Sequence of chain 1.A:
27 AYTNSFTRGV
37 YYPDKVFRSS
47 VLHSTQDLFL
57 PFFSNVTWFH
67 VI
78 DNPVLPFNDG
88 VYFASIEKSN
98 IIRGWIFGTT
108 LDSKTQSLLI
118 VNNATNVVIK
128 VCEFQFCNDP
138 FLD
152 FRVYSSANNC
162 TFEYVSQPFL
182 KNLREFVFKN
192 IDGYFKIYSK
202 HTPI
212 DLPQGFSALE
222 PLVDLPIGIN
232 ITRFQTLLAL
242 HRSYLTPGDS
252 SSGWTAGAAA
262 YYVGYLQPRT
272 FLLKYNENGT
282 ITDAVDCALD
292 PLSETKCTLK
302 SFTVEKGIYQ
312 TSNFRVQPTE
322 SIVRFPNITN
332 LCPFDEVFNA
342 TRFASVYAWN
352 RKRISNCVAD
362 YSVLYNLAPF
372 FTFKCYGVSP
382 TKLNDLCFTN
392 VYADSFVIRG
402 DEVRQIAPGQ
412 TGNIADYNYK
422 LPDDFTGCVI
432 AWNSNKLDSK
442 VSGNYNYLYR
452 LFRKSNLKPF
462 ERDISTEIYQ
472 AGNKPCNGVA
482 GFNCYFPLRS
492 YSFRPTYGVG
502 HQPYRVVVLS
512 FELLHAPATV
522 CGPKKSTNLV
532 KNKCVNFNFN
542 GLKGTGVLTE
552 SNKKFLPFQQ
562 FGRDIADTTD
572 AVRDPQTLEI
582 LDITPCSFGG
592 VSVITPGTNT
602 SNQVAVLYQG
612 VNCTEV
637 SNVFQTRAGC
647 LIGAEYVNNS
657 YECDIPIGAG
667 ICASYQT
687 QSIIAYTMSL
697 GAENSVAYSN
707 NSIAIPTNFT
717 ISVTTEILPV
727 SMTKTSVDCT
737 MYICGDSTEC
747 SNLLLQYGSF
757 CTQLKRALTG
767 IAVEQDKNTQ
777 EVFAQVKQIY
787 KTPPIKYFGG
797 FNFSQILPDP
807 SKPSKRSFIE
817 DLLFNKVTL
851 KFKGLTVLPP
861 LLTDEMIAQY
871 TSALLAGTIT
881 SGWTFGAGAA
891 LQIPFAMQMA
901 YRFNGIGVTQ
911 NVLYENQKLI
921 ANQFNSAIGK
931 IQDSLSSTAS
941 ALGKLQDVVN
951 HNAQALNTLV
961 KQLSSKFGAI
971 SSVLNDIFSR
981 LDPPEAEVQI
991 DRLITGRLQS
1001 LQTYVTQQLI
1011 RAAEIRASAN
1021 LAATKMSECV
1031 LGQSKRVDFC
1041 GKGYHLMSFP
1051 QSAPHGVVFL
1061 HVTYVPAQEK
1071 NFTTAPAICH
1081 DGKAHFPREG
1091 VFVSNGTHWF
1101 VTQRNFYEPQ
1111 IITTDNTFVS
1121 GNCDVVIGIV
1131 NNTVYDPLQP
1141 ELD

The small molecule below binds the protein below.
Small molecule (SMILES): CC(=O)N[C@@H]1[C@@H](O)[C@H](O)[C@@H](CO)O[C@H]1O

Binding-site contacts:
Ligand atom C8 contacts residue TYR652 of chain 1.A at 3.4 Å (hydrophobic).
Ligand atom C3 contacts residue ASN654 of chain 1.A at 3.8 Å.
Ligand atom C2 contacts residue TYR652 of chain 1.A at 3.9 Å (hydrophobic).
Ligand atom C7 contacts residue GLU651 of chain 1.A at 4.4 Å.
Ligand atom C2 contacts residue ASN654 of chain 1.A at 2.5 Å.
Ligand atom O3 contacts residue GLU651 of chain 1.A at 3.5 Å (salt-bridge).
Ligand atom C3 contacts residue GLU651 of chain 1.A at 3.9 Å.
Ligand atom C4 contacts residue ASN654 of chain 1.A at 4.3 Å.
Ligand atom O5 contacts residue ASN654 of chain 1.A at 2.4 Å (h-bond).
Ligand atom O7 contacts residue ASN654 of chain 1.A at 4.3 Å.
Ligand atom N2 contacts residue GLU651 of chain 1.A at 4.1 Å.
Ligand atom C5 contacts residue ASN654 of chain 1.A at 3.7 Å.
Ligand atom C1 contacts residue TYR652 of chain 1.A at 4.0 Å (hydrophobic).
Ligand atom C7 contacts residue ASN654 of chain 1.A at 3.8 Å.
Ligand atom N2 contacts residue VAL653 of chain 1.A at 4.4 Å.
Ligand atom N2 contacts residue TYR652 of chain 1.A at 2.9 Å (h-bond).
Ligand atom C7 contacts residue TYR652 of chain 1.A at 3.6 Å (hydrophobic).
Ligand atom C8 contacts residue VAL653 of chain 1.A at 4.1 Å (hydrophobic).
Ligand atom C1 contacts residue ASN654 of chain 1.A at 1.4 Å.
Ligand atom C8 contacts residue GLU651 of chain 1.A at 4.1 Å.
Ligand atom N2 contacts residue ASN654 of chain 1.A at 2.8 Å (h-bond).
Ligand atom C3 contacts residue TYR652 of chain 1.A at 4.3 Å (hydrophobic).